Sequence of chain 1.B:
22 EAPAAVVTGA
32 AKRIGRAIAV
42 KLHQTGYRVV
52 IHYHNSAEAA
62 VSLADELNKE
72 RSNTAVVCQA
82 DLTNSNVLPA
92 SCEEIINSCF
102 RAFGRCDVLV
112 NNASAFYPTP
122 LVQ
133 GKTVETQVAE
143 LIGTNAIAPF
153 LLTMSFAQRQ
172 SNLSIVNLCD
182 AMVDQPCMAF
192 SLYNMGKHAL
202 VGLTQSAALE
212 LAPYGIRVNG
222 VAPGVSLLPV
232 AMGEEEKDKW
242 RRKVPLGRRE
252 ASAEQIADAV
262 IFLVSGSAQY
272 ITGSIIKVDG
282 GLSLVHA

Binding-site contacts:
Ligand atom N3 contacts residue PHE117 of chain 1.B at 3.6 Å.
Ligand atom FAB contacts residue LEU229 of chain 1.B at 3.0 Å.
Ligand atom CAL contacts residue ARG34 of chain 1.B at 3.2 Å.
Ligand atom N3 contacts residue NAP1 of chain 1.H at 2.6 Å (h-bond).
Ligand atom C5 contacts residue NAP1 of chain 1.H at 3.8 Å.
Ligand atom N3 contacts residue TYR194 of chain 1.B at 3.6 Å (h-bond).
Ligand atom N1 contacts residue NAP1 of chain 1.H at 2.6 Å (h-bond).
Ligand atom NAP contacts residue TYR194 of chain 1.B at 2.9 Å (h-bond).
Ligand atom CAX contacts residue NAP1 of chain 1.H at 3.2 Å.
Ligand atom C6 contacts residue PHE117 of chain 1.B at 3.8 Å (hydrophobic).
Ligand atom CAG contacts residue PHE117 of chain 1.B at 3.6 Å (hydrophobic).
Ligand atom C2 contacts residue NAP1 of chain 1.H at 3.2 Å.
Ligand atom NAA contacts residue PHE117 of chain 1.B at 3.7 Å.
Ligand atom C6 contacts residue NAP1 of chain 1.H at 3.7 Å.
Ligand atom CAS contacts residue NAP1 of chain 1.H at 3.8 Å.
Ligand atom CAF contacts residue PHE117 of chain 1.B at 3.4 Å (hydrophobic).
Ligand atom NAP contacts residue ASP181 of chain 1.B at 3.7 Å.
Ligand atom C2 contacts residue PHE117 of chain 1.B at 3.5 Å (hydrophobic).
Ligand atom CAT contacts residue PHE117 of chain 1.B at 3.7 Å (hydrophobic).
Ligand atom CAE contacts residue NAP1 of chain 1.H at 3.4 Å.
Ligand atom NAP contacts residue PHE117 of chain 1.B at 3.7 Å.
Ligand atom CAI contacts residue NAP1 of chain 1.H at 3.4 Å.
Ligand atom C4 contacts residue TYR194 of chain 1.B at 3.5 Å (hydrophobic).
Ligand atom CAQ contacts residue LEU229 of chain 1.B at 3.6 Å (hydrophobic).
Ligand atom CAT contacts residue NAP1 of chain 1.H at 3.7 Å.
Ligand atom CAX contacts residue ARG34 of chain 1.B at 3.8 Å.
Ligand atom CAJ contacts residue ARG34 of chain 1.B at 3.5 Å.
Ligand atom NAA contacts residue SER115 of chain 1.B at 2.8 Å (h-bond).
Ligand atom N1 contacts residue PHE117 of chain 1.B at 3.7 Å.
Ligand atom C4 contacts residue NAP1 of chain 1.H at 3.5 Å.
Ligand atom CAC contacts residue LEU229 of chain 1.B at 3.8 Å (hydrophobic).
Ligand atom NAO contacts residue NAP1 of chain 1.H at 3.8 Å.
Ligand atom CAK contacts residue NAP1 of chain 1.H at 3.2 Å.
Ligand atom C5 contacts residue PHE117 of chain 1.B at 3.7 Å (hydrophobic).
Ligand atom NAA contacts residue NAP1 of chain 1.H at 3.0 Å (h-bond).
Ligand atom FAB contacts residue MET233 of chain 1.B at 3.6 Å.
Ligand atom C4 contacts residue PHE117 of chain 1.B at 3.5 Å (hydrophobic).
Ligand atom FAB contacts residue TRP241 of chain 1.B at 3.2 Å.
Ligand atom CAG contacts residue NAP1 of chain 1.H at 3.2 Å.
Ligand atom NAP contacts residue NAP1 of chain 1.H at 3.3 Å.

A protein and the small-molecule ligand that binds it are described below.
Small molecule (SMILES): Nc1nc(NC2CCCCC2)c2c(-c3ccc(F)cc3)c[nH]c2n1